Sequence of chain 3.A:
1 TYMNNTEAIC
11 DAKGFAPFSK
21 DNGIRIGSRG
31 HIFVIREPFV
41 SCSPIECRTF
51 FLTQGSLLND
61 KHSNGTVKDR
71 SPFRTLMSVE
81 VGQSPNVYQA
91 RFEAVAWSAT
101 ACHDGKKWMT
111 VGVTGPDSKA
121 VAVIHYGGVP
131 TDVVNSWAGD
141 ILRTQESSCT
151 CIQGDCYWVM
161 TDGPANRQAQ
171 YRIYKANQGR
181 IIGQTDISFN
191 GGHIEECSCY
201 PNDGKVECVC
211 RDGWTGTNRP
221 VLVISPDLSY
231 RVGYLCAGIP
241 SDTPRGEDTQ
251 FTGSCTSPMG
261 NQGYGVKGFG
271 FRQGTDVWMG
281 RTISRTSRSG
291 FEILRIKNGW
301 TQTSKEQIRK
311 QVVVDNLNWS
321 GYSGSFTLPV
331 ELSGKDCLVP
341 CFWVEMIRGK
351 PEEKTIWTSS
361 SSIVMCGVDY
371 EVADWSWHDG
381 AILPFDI

Binding-site contacts:
Ligand atom C2 contacts residue TYR322 of chain 3.A at 3.0 Å (hydrophobic).
Ligand atom C7 contacts residue ARG211 of chain 3.A at 3.6 Å.
Ligand atom O1B contacts residue ARG288 of chain 3.A at 2.8 Å (salt-bridge).
Ligand atom C10 contacts residue ARG70 of chain 3.A at 3.9 Å.
Ligand atom O1A contacts residue ARG288 of chain 3.A at 2.9 Å (salt-bridge).
Ligand atom C9 contacts residue GLU195 of chain 3.A at 3.1 Å.
Ligand atom O1A contacts residue TYR322 of chain 3.A at 3.7 Å.
Ligand atom C3 contacts residue ARG36 of chain 3.A at 3.6 Å.
Ligand atom C7 contacts residue TYR322 of chain 3.A at 3.4 Å (hydrophobic).
Ligand atom C10 contacts residue ASP69 of chain 3.A at 3.9 Å.
Ligand atom C91 contacts residue ARG211 of chain 3.A at 3.9 Å.
Ligand atom C9 contacts residue ARG143 of chain 3.A at 3.5 Å.
Ligand atom C1 contacts residue TYR264 of chain 3.A at 3.5 Å (hydrophobic).
Ligand atom C1 contacts residue TYR322 of chain 3.A at 3.3 Å (hydrophobic).
Ligand atom C3 contacts residue ASP69 of chain 3.A at 3.2 Å.
Ligand atom C82 contacts residue ARG143 of chain 3.A at 3.6 Å.
Ligand atom N4 contacts residue GLU37 of chain 3.A at 2.7 Å (salt-bridge).
Ligand atom N4 contacts residue ASP69 of chain 3.A at 2.5 Å (salt-bridge).
Ligand atom C4 contacts residue GLU37 of chain 3.A at 3.5 Å.
Ligand atom C7 contacts residue GLU196 of chain 3.A at 3.8 Å.
Ligand atom C11 contacts residue ARG70 of chain 3.A at 3.8 Å.
Ligand atom C6 contacts residue GLU196 of chain 3.A at 3.7 Å.
Ligand atom O10 contacts residue ASP69 of chain 3.A at 3.2 Å (salt-bridge).
Ligand atom C82 contacts residue ILE141 of chain 3.A at 3.6 Å (hydrophobic).
Ligand atom C8 contacts residue ARG143 of chain 3.A at 3.5 Å.
Ligand atom C1 contacts residue ARG288 of chain 3.A at 3.5 Å.
Ligand atom C81 contacts residue ALA165 of chain 3.A at 3.5 Å (hydrophobic).
Ligand atom C4 contacts residue TYR322 of chain 3.A at 3.9 Å (hydrophobic).
Ligand atom C11 contacts residue TRP97 of chain 3.A at 3.9 Å (hydrophobic).
Ligand atom O1B contacts residue TYR322 of chain 3.A at 3.8 Å.
Ligand atom C3 contacts residue TYR322 of chain 3.A at 3.5 Å (hydrophobic).
Ligand atom O1B contacts residue ARG36 of chain 3.A at 3.2 Å (salt-bridge).
Ligand atom O10 contacts residue ARG70 of chain 3.A at 2.9 Å (salt-bridge).
Ligand atom C81 contacts residue ARG143 of chain 3.A at 3.3 Å.
Ligand atom C4 contacts residue ASP69 of chain 3.A at 3.1 Å.
Ligand atom C5 contacts residue ASP69 of chain 3.A at 3.2 Å.
Ligand atom C3 contacts residue GLU37 of chain 3.A at 3.8 Å.
Ligand atom C91 contacts residue GLU195 of chain 3.A at 3.6 Å.
Ligand atom O1A contacts residue TYR264 of chain 3.A at 2.8 Å (h-bond).
Ligand atom O1A contacts residue ARG211 of chain 3.A at 3.2 Å (salt-bridge).

The protein below binds the small molecule below.
Small molecule (SMILES): CCC(CC)O[C@@H]1C=C(C(=O)O)C[C@H](N)[C@H]1NC(C)=O